Binding-site contacts:
Ligand atom C3 contacts residue LYS17 of chain 1.B at 4.3 Å.
Ligand atom C1 contacts residue LYS17 of chain 1.B at 4.0 Å.
Ligand atom C2 contacts residue LYS17 of chain 1.B at 4.2 Å.
Ligand atom O1 contacts residue LYS17 of chain 1.B at 4.0 Å.
Ligand atom O1 contacts residue PDO1 of chain 1.S at 2.9 Å (h-bond).
Ligand atom O3 contacts residue TYR16 of chain 1.B at 3.6 Å (h-bond).
Ligand atom O3 contacts residue THR14 of chain 1.B at 4.4 Å.
Ligand atom C3 contacts residue TYR16 of chain 1.B at 3.4 Å (hydrophobic).
Ligand atom C1 contacts residue PDO1 of chain 1.S at 3.6 Å.

This small molecule binds to this protein.
Small molecule (SMILES): OCCCO

Sequence of chain 1.B:
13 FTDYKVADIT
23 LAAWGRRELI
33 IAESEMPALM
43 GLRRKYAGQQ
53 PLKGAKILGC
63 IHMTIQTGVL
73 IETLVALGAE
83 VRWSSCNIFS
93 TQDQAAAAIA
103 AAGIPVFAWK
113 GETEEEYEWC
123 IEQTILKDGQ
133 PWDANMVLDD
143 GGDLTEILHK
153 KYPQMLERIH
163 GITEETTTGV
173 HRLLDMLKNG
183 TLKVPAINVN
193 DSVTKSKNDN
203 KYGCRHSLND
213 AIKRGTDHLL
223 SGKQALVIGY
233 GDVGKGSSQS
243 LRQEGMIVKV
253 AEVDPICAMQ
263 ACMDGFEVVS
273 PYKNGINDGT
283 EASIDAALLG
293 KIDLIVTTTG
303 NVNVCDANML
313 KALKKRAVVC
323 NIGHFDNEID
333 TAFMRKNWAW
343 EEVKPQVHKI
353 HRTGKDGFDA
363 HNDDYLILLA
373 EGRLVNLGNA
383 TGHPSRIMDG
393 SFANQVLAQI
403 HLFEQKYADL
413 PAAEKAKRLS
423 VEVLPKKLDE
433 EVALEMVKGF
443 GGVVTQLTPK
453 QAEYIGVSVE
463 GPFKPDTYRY